A small-molecule ligand and the protein it binds are described below.
Small molecule (SMILES): COc1cc2c(cc1OC)C(=O)[C@H](CC1(F)CCN(Cc3ccccc3F)CC1)C2

Sequence of chain 2.B:
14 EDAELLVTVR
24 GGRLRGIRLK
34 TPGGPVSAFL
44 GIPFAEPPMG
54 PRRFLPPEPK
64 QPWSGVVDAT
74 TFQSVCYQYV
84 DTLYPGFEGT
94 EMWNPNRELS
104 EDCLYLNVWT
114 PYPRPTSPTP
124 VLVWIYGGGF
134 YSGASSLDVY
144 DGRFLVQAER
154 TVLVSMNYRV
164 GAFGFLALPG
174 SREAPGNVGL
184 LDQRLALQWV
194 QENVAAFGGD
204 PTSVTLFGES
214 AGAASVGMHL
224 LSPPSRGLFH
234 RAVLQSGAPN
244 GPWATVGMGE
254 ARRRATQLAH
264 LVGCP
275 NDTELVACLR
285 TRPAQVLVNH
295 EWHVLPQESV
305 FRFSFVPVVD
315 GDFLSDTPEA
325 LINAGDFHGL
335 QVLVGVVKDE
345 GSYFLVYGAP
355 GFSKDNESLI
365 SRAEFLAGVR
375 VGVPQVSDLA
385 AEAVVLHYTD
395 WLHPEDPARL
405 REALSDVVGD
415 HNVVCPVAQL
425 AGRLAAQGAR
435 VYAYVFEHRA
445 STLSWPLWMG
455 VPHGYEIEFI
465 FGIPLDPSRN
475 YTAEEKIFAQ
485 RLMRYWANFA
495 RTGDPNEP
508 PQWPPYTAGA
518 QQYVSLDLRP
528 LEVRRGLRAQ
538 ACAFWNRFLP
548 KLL

Binding-site contacts:
Ligand atom C23 contacts residue GLY130 of chain 2.B at 3.8 Å.
Ligand atom C24 contacts residue GLY131 of chain 2.B at 3.9 Å.
Ligand atom C24 contacts residue TRP96 of chain 2.B at 3.7 Å (hydrophobic).
Ligand atom C7 contacts residue TRP296 of chain 2.B at 3.9 Å (hydrophobic).
Ligand atom C6 contacts residue TYR351 of chain 2.B at 3.8 Å (hydrophobic).
Ligand atom O12 contacts residue PHE348 of chain 2.B at 3.9 Å.
Ligand atom C30 contacts residue TYR351 of chain 2.B at 3.4 Å (hydrophobic).
Ligand atom C24 contacts residue GLU212 of chain 2.B at 3.2 Å.
Ligand atom C23 contacts residue TRP96 of chain 2.B at 3.6 Å (hydrophobic).
Ligand atom C5 contacts residue TYR351 of chain 2.B at 3.5 Å (hydrophobic).
Ligand atom F16 contacts residue PHE348 of chain 2.B at 2.8 Å.
Ligand atom C1 contacts residue TYR82 of chain 2.B at 3.5 Å (hydrophobic).
Ligand atom C10 contacts residue SER303 of chain 2.B at 2.8 Å.
Ligand atom C23 contacts residue GLY131 of chain 2.B at 3.4 Å.
Ligand atom C18 contacts residue TYR347 of chain 2.B at 3.3 Å (hydrophobic).
Ligand atom F27 contacts residue TYR347 of chain 2.B at 3.3 Å.
Ligand atom C20 contacts residue TYR347 of chain 2.B at 3.6 Å (hydrophobic).
Ligand atom C13 contacts residue TYR134 of chain 2.B at 3.8 Å (hydrophobic).
Ligand atom C14 contacts residue TYR351 of chain 2.B at 3.6 Å (hydrophobic).
Ligand atom C1 contacts residue TRP296 of chain 2.B at 3.9 Å (hydrophobic).
Ligand atom C21 contacts residue TRP96 of chain 2.B at 3.8 Å (hydrophobic).
Ligand atom C25 contacts residue GLU212 of chain 2.B at 3.5 Å.
Ligand atom C25 contacts residue TRP96 of chain 2.B at 3.9 Å (hydrophobic).
Ligand atom C11 contacts residue TYR351 of chain 2.B at 3.9 Å (hydrophobic).
Ligand atom C4 contacts residue TRP296 of chain 2.B at 3.7 Å (hydrophobic).
Ligand atom C20 contacts residue TRP96 of chain 2.B at 3.9 Å (hydrophobic).
Ligand atom C30 contacts residue TYR134 of chain 2.B at 3.5 Å (hydrophobic).
Ligand atom C3 contacts residue TRP296 of chain 2.B at 3.8 Å (hydrophobic).
Ligand atom C5 contacts residue TRP296 of chain 2.B at 3.6 Å (hydrophobic).
Ligand atom C17 contacts residue TYR351 of chain 2.B at 3.8 Å (hydrophobic).
Ligand atom C28 contacts residue TYR134 of chain 2.B at 3.6 Å (hydrophobic).
Ligand atom C13 contacts residue TYR351 of chain 2.B at 4.0 Å (hydrophobic).
Ligand atom O2 contacts residue TRP296 of chain 2.B at 3.8 Å.
Ligand atom C8 contacts residue TRP296 of chain 2.B at 3.8 Å (hydrophobic).
Ligand atom O12 contacts residue PHE305 of chain 2.B at 3.3 Å (h-bond).
Ligand atom C22 contacts residue TRP96 of chain 2.B at 3.7 Å (hydrophobic).
Ligand atom C29 contacts residue TYR134 of chain 2.B at 3.0 Å (hydrophobic).
Ligand atom F27 contacts residue HIS457 of chain 2.B at 3.3 Å.
Ligand atom C15 contacts residue PHE348 of chain 2.B at 3.7 Å (hydrophobic).
Ligand atom C18 contacts residue TYR351 of chain 2.B at 3.7 Å (hydrophobic).